Sequence of chain 1.C:
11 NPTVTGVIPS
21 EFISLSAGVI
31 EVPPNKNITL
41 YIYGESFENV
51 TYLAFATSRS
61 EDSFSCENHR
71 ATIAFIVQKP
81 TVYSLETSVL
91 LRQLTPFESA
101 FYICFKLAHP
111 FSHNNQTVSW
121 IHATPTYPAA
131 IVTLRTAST

Binding-site contacts:
Ligand atom C5 contacts residue HIS109 of chain 1.C at 4.3 Å.
Ligand atom C3 contacts residue GLU48 of chain 1.C at 3.5 Å.
Ligand atom C4 contacts residue ASN49 of chain 1.C at 4.3 Å.
Ligand atom O5 contacts residue HIS109 of chain 1.C at 3.5 Å.
Ligand atom C2 contacts residue GLU48 of chain 1.C at 3.3 Å.
Ligand atom O3 contacts residue GLU48 of chain 1.C at 4.2 Å.
Ligand atom O6 contacts residue HIS109 of chain 1.C at 4.1 Å.
Ligand atom C7 contacts residue GLU48 of chain 1.C at 3.7 Å.
Ligand atom O7 contacts residue ASN49 of chain 1.C at 2.9 Å (h-bond).
Ligand atom C8 contacts residue ASN49 of chain 1.C at 4.3 Å.
Ligand atom C8 contacts residue SER46 of chain 1.C at 3.8 Å.
Ligand atom O3 contacts residue ASN49 of chain 1.C at 4.5 Å.
Ligand atom C2 contacts residue ASN49 of chain 1.C at 2.5 Å.
Ligand atom C1 contacts residue GLU48 of chain 1.C at 3.4 Å.
Ligand atom C1 contacts residue ASN49 of chain 1.C at 1.5 Å.
Ligand atom C7 contacts residue ASN49 of chain 1.C at 3.1 Å.
Ligand atom C5 contacts residue ASN49 of chain 1.C at 3.7 Å.
Ligand atom C3 contacts residue ASN49 of chain 1.C at 3.9 Å.
Ligand atom C8 contacts residue GLU48 of chain 1.C at 3.5 Å.
Ligand atom O5 contacts residue ASN49 of chain 1.C at 2.4 Å (h-bond).
Ligand atom N2 contacts residue GLU48 of chain 1.C at 2.7 Å (salt-bridge).
Ligand atom N2 contacts residue ASN49 of chain 1.C at 2.9 Å (h-bond).
Ligand atom C6 contacts residue HIS109 of chain 1.C at 3.8 Å.

The small molecule below binds the protein below.
Small molecule (SMILES): CC(=O)N[C@H]1[C@H](O[C@H]2[C@H](O)[C@@H](NC(C)=O)CO[C@@H]2CO)O[C@H](CO)[C@@H](O[C@@H]2O[C@H](CO)[C@@H](O)[C@H](O)[C@@H]2O)[C@@H]1O